Sequence of chain 1.A:
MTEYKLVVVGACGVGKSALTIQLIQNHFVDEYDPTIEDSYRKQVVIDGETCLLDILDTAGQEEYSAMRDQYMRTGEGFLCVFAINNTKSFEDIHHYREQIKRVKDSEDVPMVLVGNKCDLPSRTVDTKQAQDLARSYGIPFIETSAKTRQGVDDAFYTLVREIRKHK

Binding-site contacts:
Ligand atom S7 contacts residue ARG102 of chain 1.A at 3.6 Å (salt-bridge).
Ligand atom C3 contacts residue MET72 of chain 1.A at 4.2 Å (hydrophobic).
Ligand atom S7 contacts residue GLN99 of chain 1.A at 4.0 Å.
Ligand atom C2 contacts residue VAL9 of chain 1.A at 3.9 Å (hydrophobic).
Ligand atom N9 contacts residue TYR64 of chain 1.A at 3.9 Å.
Ligand atom N9 contacts residue MET72 of chain 1.A at 4.1 Å.
Ligand atom F13 contacts residue ARG68 of chain 1.A at 3.5 Å.
Ligand atom C8 contacts residue ARG68 of chain 1.A at 4.0 Å.
Ligand atom N9 contacts residue ARG68 of chain 1.A at 4.0 Å.
Ligand atom C6 contacts residue GLN99 of chain 1.A at 3.6 Å.
Ligand atom F13 contacts residue GLU62 of chain 1.A at 4.0 Å.
Ligand atom C4 contacts residue MET72 of chain 1.A at 3.9 Å (hydrophobic).
Ligand atom F12 contacts residue GLU62 of chain 1.A at 3.7 Å.
Ligand atom C1 contacts residue VAL9 of chain 1.A at 4.2 Å (hydrophobic).
Ligand atom C8 contacts residue MET72 of chain 1.A at 4.2 Å (hydrophobic).
Ligand atom N10 contacts residue ARG102 of chain 1.A at 3.9 Å.
Ligand atom N9 contacts residue GLU63 of chain 1.A at 3.8 Å.
Ligand atom F14 contacts residue GLU62 of chain 1.A at 3.0 Å.
Ligand atom C8 contacts residue TYR64 of chain 1.A at 3.6 Å (hydrophobic).
Ligand atom S7 contacts residue MET72 of chain 1.A at 4.0 Å.
Ligand atom F13 contacts residue GLU63 of chain 1.A at 4.0 Å.
Ligand atom S7 contacts residue ASP69 of chain 1.A at 3.9 Å.
Ligand atom C6 contacts residue ILE100 of chain 1.A at 4.0 Å (hydrophobic).
Ligand atom N10 contacts residue GLU63 of chain 1.A at 3.2 Å (salt-bridge).
Ligand atom C8 contacts residue ASP69 of chain 1.A at 3.7 Å.
Ligand atom N10 contacts residue ARG68 of chain 1.A at 3.7 Å.
Ligand atom C5 contacts residue MET72 of chain 1.A at 3.8 Å (hydrophobic).
Ligand atom S7 contacts residue VAL103 of chain 1.A at 3.6 Å.
Ligand atom F14 contacts residue TYR96 of chain 1.A at 3.8 Å.
Ligand atom C11 contacts residue GLU62 of chain 1.A at 3.9 Å.
Ligand atom C8 contacts residue ARG102 of chain 1.A at 4.0 Å.
Ligand atom N10 contacts residue TYR64 of chain 1.A at 3.3 Å.
Ligand atom C8 contacts residue GLU63 of chain 1.A at 3.9 Å.
Ligand atom N10 contacts residue ASP69 of chain 1.A at 2.9 Å (salt-bridge).
Ligand atom C1 contacts residue ILE100 of chain 1.A at 3.9 Å (hydrophobic).
Ligand atom C6 contacts residue MET72 of chain 1.A at 4.2 Å (hydrophobic).
Ligand atom C1 contacts residue GLN99 of chain 1.A at 4.2 Å.
Ligand atom C5 contacts residue GLN99 of chain 1.A at 3.6 Å.
Ligand atom C2 contacts residue TYR96 of chain 1.A at 4.0 Å (hydrophobic).
Ligand atom N10 contacts residue SER65 of chain 1.A at 4.2 Å.

A small-molecule ligand and the protein it binds are described below.
Small molecule (SMILES): Nc1nc2c(C(F)(F)F)cccc2s1